Binding-site contacts:
Ligand atom CAH contacts residue LEU53 of chain 1.B at 3.7 Å (hydrophobic).
Ligand atom CAJ contacts residue LEU53 of chain 1.B at 3.8 Å (hydrophobic).
Ligand atom CBA contacts residue TRP40 of chain 1.B at 3.7 Å (hydrophobic).
Ligand atom CBG contacts residue ILE105 of chain 1.B at 4.0 Å (hydrophobic).
Ligand atom NAF contacts residue ILE105 of chain 1.B at 4.1 Å.
Ligand atom C5 contacts residue VAL46 of chain 1.B at 3.8 Å (hydrophobic).
Ligand atom CBH contacts residue TRP40 of chain 1.B at 3.8 Å (hydrophobic).
Ligand atom CBH contacts residue PRO41 of chain 1.B at 3.8 Å (hydrophobic).
Ligand atom CAG contacts residue LEU53 of chain 1.B at 4.0 Å (hydrophobic).
Ligand atom OBK contacts residue LEU51 of chain 1.B at 3.7 Å.
Ligand atom CBG contacts residue MET108 of chain 1.B at 3.8 Å (hydrophobic).
Ligand atom NAW contacts residue PRO41 of chain 1.B at 3.4 Å (h-bond).
Ligand atom N3 contacts residue ILE105 of chain 1.B at 3.9 Å.
Ligand atom CAY contacts residue PRO41 of chain 1.B at 3.5 Å (hydrophobic).
Ligand atom CAL contacts residue ASN99 of chain 1.B at 3.5 Å.
Ligand atom CAZ contacts residue TRP40 of chain 1.B at 3.8 Å (hydrophobic).
Ligand atom CAK contacts residue LEU53 of chain 1.B at 3.9 Å (hydrophobic).
Ligand atom CBA contacts residue LEU51 of chain 1.B at 3.8 Å (hydrophobic).
Ligand atom CBB contacts residue LEU51 of chain 1.B at 4.0 Å (hydrophobic).
Ligand atom C6 contacts residue ASN99 of chain 1.B at 3.8 Å.
Ligand atom CAX contacts residue PRO41 of chain 1.B at 3.6 Å (hydrophobic).
Ligand atom N1 contacts residue ASN99 of chain 1.B at 2.9 Å (h-bond).
Ligand atom C5 contacts residue ILE105 of chain 1.B at 3.8 Å (hydrophobic).
Ligand atom OBJ contacts residue TRP40 of chain 1.B at 4.1 Å.
Ligand atom CAY contacts residue LEU51 of chain 1.B at 4.0 Å (hydrophobic).
Ligand atom C4 contacts residue ILE105 of chain 1.B at 3.7 Å (hydrophobic).
Ligand atom NAF contacts residue ASN99 of chain 1.B at 3.0 Å (h-bond).
Ligand atom C2 contacts residue ASN99 of chain 1.B at 3.8 Å.
Ligand atom CAG contacts residue ASN99 of chain 1.B at 3.8 Å.
Ligand atom CAA contacts residue PHE42 of chain 1.B at 3.7 Å (hydrophobic).
Ligand atom CAI contacts residue LEU53 of chain 1.B at 4.1 Å (hydrophobic).
Ligand atom NAW contacts residue ILE105 of chain 1.B at 3.9 Å.
Ligand atom CAX contacts residue LEU51 of chain 1.B at 4.0 Å (hydrophobic).
Ligand atom CAA contacts residue VAL46 of chain 1.B at 3.7 Å (hydrophobic).
Ligand atom CAA contacts residue PRO41 of chain 1.B at 3.4 Å (hydrophobic).
Ligand atom C2 contacts residue ILE105 of chain 1.B at 3.8 Å (hydrophobic).
Ligand atom C6 contacts residue ILE105 of chain 1.B at 3.8 Å (hydrophobic).
Ligand atom CAZ contacts residue PRO41 of chain 1.B at 4.1 Å (hydrophobic).
Ligand atom N1 contacts residue ILE105 of chain 1.B at 3.9 Å.
Ligand atom CBH contacts residue MET108 of chain 1.B at 4.1 Å (hydrophobic).

Sequence of chain 1.B:
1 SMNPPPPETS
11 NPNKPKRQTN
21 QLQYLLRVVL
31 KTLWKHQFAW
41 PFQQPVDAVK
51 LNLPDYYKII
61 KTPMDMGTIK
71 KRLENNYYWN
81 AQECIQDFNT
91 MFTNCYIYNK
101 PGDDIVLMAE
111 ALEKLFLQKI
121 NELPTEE

The small molecule below binds the protein below.
Small molecule (SMILES): Cc1cnc(Nc2ccc(OCCN3CCCC3)cc2)nc1Nc1cccc(S(=O)(=O)NC(C)(C)C)c1